A protein and the small-molecule ligand that binds it are described below.
Small molecule (SMILES): Nc1ncnc2c1ncn2[C@@H]1O[C@H](CO[P](=O)(O)O[P](=O)(O)NP(=O)(O)O)[C@@H](O)[C@H]1O

Sequence of chain 1.A:
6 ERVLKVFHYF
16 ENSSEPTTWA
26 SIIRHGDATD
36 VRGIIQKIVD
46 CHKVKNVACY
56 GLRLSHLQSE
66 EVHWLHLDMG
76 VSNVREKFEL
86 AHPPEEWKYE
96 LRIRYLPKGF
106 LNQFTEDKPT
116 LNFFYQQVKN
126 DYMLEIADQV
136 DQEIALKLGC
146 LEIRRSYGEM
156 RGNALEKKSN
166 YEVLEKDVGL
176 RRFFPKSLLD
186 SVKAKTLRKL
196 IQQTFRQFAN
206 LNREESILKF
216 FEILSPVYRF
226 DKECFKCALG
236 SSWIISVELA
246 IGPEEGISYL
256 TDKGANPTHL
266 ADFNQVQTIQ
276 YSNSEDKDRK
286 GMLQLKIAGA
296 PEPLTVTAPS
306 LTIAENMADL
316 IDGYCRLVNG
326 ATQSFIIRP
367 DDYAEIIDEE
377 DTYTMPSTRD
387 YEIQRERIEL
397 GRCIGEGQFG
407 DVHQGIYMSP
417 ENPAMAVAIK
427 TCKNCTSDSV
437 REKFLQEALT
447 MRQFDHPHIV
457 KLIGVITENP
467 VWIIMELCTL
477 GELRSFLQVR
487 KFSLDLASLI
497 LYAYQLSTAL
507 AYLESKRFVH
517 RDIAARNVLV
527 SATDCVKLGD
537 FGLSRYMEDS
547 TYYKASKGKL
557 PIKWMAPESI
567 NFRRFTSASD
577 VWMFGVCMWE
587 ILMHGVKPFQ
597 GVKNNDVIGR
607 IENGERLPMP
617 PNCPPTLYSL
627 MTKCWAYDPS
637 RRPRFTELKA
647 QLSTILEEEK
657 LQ

Binding-site contacts:
Ligand atom PG contacts residue ASP536 of chain 1.A at 3.4 Å.
Ligand atom O2' contacts residue GLU478 of chain 1.A at 3.1 Å (salt-bridge).
Ligand atom C5' contacts residue GLU402 of chain 1.A at 3.5 Å.
Ligand atom O2' contacts residue GLY401 of chain 1.A at 3.5 Å.
Ligand atom O3' contacts residue ARG522 of chain 1.A at 3.2 Å (salt-bridge).
Ligand atom O1A contacts residue ASN523 of chain 1.A at 3.8 Å.
Ligand atom N6 contacts residue GLU472 of chain 1.A at 3.6 Å (salt-bridge).
Ligand atom O2A contacts residue LYS426 of chain 1.A at 3.0 Å (salt-bridge).
Ligand atom O1B contacts residue ASP536 of chain 1.A at 3.0 Å (salt-bridge).
Ligand atom O4' contacts residue GLY401 of chain 1.A at 3.5 Å.
Ligand atom PA contacts residue LYS426 of chain 1.A at 3.7 Å.
Ligand atom C1' contacts residue GLY401 of chain 1.A at 3.6 Å.
Ligand atom O3G contacts residue GLN404 of chain 1.A at 2.8 Å (h-bond).
Ligand atom O2G contacts residue ASP536 of chain 1.A at 2.9 Å (salt-bridge).
Ligand atom C5 contacts residue LEU525 of chain 1.A at 3.8 Å (hydrophobic).
Ligand atom C3' contacts residue GLU478 of chain 1.A at 3.7 Å.
Ligand atom N9 contacts residue VAL408 of chain 1.A at 3.9 Å.
Ligand atom N1 contacts residue CYS474 of chain 1.A at 3.0 Å (h-bond).
Ligand atom O2B contacts residue GLN404 of chain 1.A at 2.8 Å (h-bond).
Ligand atom O2' contacts residue ILE400 of chain 1.A at 3.9 Å.
Ligand atom O2B contacts residue GLY403 of chain 1.A at 3.4 Å.
Ligand atom O2G contacts residue MG1 of chain 1.C at 1.8 Å.
Ligand atom O3A contacts residue LYS426 of chain 1.A at 3.5 Å (salt-bridge).
Ligand atom C2 contacts residue LEU473 of chain 1.A at 3.5 Å (hydrophobic).
Ligand atom PG contacts residue GLN404 of chain 1.A at 3.9 Å.
Ligand atom C2 contacts residue CYS474 of chain 1.A at 3.6 Å (hydrophobic).
Ligand atom O3' contacts residue GLU478 of chain 1.A at 2.5 Å (salt-bridge).
Ligand atom O4' contacts residue VAL408 of chain 1.A at 3.2 Å.
Ligand atom C6 contacts residue LEU525 of chain 1.A at 3.6 Å (hydrophobic).
Ligand atom O1A contacts residue ASP536 of chain 1.A at 3.1 Å (salt-bridge).
Ligand atom O3A contacts residue GLY403 of chain 1.A at 3.9 Å.
Ligand atom C4' contacts residue GLU402 of chain 1.A at 3.8 Å.
Ligand atom O1G contacts residue ASN523 of chain 1.A at 3.2 Å (h-bond).
Ligand atom PB contacts residue MG1 of chain 1.C at 3.7 Å.
Ligand atom N6 contacts residue LEU525 of chain 1.A at 3.7 Å.
Ligand atom O1B contacts residue MG1 of chain 1.C at 2.3 Å.
Ligand atom O1G contacts residue ASP536 of chain 1.A at 2.9 Å (salt-bridge).
Ligand atom O2A contacts residue ASP536 of chain 1.A at 3.7 Å.
Ligand atom PG contacts residue MG1 of chain 1.C at 3.3 Å.
Ligand atom N1 contacts residue LEU473 of chain 1.A at 3.6 Å.